This protein binds this small molecule.
Small molecule (SMILES): CC(=O)N[C@@H]1[C@@H](O)[C@H](O)[C@@H](CO)O[C@H]1O

Binding-site contacts:
Ligand atom N2 contacts residue ASN324 of chain 1.C at 2.8 Å (h-bond).
Ligand atom C3 contacts residue ASN324 of chain 1.C at 3.8 Å.
Ligand atom C8 contacts residue ASN324 of chain 1.C at 4.3 Å.
Ligand atom O5 contacts residue ASN324 of chain 1.C at 2.4 Å (h-bond).
Ligand atom O7 contacts residue ASN324 of chain 1.C at 3.5 Å (h-bond).
Ligand atom C7 contacts residue ASN324 of chain 1.C at 3.3 Å.
Ligand atom C2 contacts residue ASN324 of chain 1.C at 2.4 Å.
Ligand atom C1 contacts residue ASN324 of chain 1.C at 1.5 Å.
Ligand atom C4 contacts residue ASN324 of chain 1.C at 4.2 Å.
Ligand atom C6 contacts residue ASN324 of chain 1.C at 4.4 Å.
Ligand atom C5 contacts residue ASN324 of chain 1.C at 3.7 Å.

Sequence of chain 1.C:
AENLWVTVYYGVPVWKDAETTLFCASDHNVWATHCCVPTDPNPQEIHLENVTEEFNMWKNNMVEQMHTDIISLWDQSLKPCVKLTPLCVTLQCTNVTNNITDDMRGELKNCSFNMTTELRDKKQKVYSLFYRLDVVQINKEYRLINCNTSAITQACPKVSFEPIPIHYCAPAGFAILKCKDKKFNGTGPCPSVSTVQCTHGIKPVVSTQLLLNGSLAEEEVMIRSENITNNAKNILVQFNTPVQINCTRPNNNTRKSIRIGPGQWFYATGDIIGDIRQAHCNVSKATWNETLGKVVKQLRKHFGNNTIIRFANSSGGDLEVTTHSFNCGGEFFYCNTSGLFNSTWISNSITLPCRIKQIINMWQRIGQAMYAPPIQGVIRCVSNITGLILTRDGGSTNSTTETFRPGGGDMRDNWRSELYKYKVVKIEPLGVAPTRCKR